Binding-site contacts:
Ligand atom O contacts residue LYS48 of chain 1.A at 4.2 Å.
Ligand atom C contacts residue GLN47 of chain 1.A at 3.7 Å.
Ligand atom OXT contacts residue LEU43 of chain 1.A at 3.5 Å.
Ligand atom O contacts residue ARG44 of chain 1.A at 3.5 Å.
Ligand atom CA contacts residue TRP23 of chain 1.A at 4.1 Å (hydrophobic).
Ligand atom C contacts residue ARG44 of chain 1.A at 4.4 Å.
Ligand atom OXT contacts residue TRP23 of chain 1.A at 4.2 Å.
Ligand atom OXT contacts residue ARG44 of chain 1.A at 4.4 Å.
Ligand atom C contacts residue LYS27 of chain 1.A at 3.6 Å.
Ligand atom CA contacts residue GLN47 of chain 1.A at 3.3 Å.
Ligand atom CA contacts residue LYS27 of chain 1.A at 3.3 Å.
Ligand atom N contacts residue LYS27 of chain 1.A at 4.0 Å.
Ligand atom N contacts residue GLN47 of chain 1.A at 3.6 Å.
Ligand atom OXT contacts residue LYS27 of chain 1.A at 3.2 Å (salt-bridge).
Ligand atom O contacts residue GLN47 of chain 1.A at 3.6 Å.
Ligand atom C contacts residue TRP23 of chain 1.A at 4.2 Å (hydrophobic).

A protein and the small-molecule ligand that binds it are described below.
Small molecule (SMILES): NCC(=O)O

Sequence of chain 1.A:
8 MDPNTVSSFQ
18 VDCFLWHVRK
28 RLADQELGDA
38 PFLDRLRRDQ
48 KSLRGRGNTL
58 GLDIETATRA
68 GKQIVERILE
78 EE